The protein below binds the small molecule below.
Small molecule (SMILES): CC(=O)N[C@@H]1[C@@H](O)[C@H](O)[C@@H](CO)O[C@H]1O

Binding-site contacts:
Ligand atom C7 contacts residue PHE90 of chain 47.C at 4.3 Å (hydrophobic).
Ligand atom C3 contacts residue ASN67 of chain 47.C at 3.8 Å.
Ligand atom N2 contacts residue ASN67 of chain 47.C at 2.8 Å (h-bond).
Ligand atom C4 contacts residue ASN67 of chain 47.C at 4.3 Å.
Ligand atom C8 contacts residue ARG89 of chain 47.C at 4.1 Å.
Ligand atom C2 contacts residue ASN67 of chain 47.C at 2.4 Å.
Ligand atom C7 contacts residue ASN67 of chain 47.C at 3.7 Å.
Ligand atom O7 contacts residue ASN67 of chain 47.C at 4.1 Å.
Ligand atom O5 contacts residue ASN67 of chain 47.C at 2.5 Å (h-bond).
Ligand atom C5 contacts residue ASN67 of chain 47.C at 3.8 Å.
Ligand atom C8 contacts residue PHE90 of chain 47.C at 3.6 Å (hydrophobic).
Ligand atom O6 contacts residue ASN67 of chain 47.C at 3.7 Å.
Ligand atom C1 contacts residue ASN67 of chain 47.C at 1.4 Å.
Ligand atom C8 contacts residue MET118 of chain 47.C at 4.0 Å (hydrophobic).

Sequence of chain 47.C:
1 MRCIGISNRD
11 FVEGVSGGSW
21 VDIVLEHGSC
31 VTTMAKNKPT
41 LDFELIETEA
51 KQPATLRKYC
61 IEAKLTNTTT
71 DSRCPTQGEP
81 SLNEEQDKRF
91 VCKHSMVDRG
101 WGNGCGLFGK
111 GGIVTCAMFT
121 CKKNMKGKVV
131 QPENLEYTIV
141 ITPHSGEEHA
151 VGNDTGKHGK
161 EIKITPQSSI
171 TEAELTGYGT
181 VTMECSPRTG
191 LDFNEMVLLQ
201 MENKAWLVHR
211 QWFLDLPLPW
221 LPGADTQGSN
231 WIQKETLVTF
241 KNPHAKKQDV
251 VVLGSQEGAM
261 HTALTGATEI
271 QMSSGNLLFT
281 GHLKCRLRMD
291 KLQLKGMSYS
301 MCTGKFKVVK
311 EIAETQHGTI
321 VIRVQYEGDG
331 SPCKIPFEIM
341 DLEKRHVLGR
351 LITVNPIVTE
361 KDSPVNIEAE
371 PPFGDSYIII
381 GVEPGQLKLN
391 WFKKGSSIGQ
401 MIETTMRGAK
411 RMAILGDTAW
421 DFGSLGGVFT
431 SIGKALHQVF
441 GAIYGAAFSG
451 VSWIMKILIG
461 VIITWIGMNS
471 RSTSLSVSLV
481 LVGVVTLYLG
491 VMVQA